Binding-site contacts:
Ligand atom C6 contacts residue LEU55 of chain 1.B at 3.7 Å (hydrophobic).
Ligand atom C2 contacts residue ASP17 of chain 1.B at 2.7 Å.
Ligand atom N3 contacts residue ASP17 of chain 1.B at 2.3 Å (salt-bridge).
Ligand atom N1 contacts residue THR15 of chain 1.B at 3.6 Å.
Ligand atom P contacts residue GLY37 of chain 1.B at 3.8 Å.
Ligand atom O5' contacts residue TYR18 of chain 1.B at 3.8 Å.
Ligand atom C5 contacts residue LEU55 of chain 1.B at 3.8 Å (hydrophobic).
Ligand atom N3 contacts residue PHE16 of chain 1.B at 3.3 Å.
Ligand atom C2 contacts residue PHE16 of chain 1.B at 3.6 Å (hydrophobic).
Ligand atom O5' contacts residue LYS61 of chain 1.B at 4.1 Å.
Ligand atom C1' contacts residue ASP17 of chain 1.B at 2.9 Å.
Ligand atom C3' contacts residue ASP17 of chain 1.B at 3.8 Å.
Ligand atom O3' contacts residue ASP17 of chain 1.B at 3.0 Å (salt-bridge).
Ligand atom C4' contacts residue ASP17 of chain 1.B at 4.0 Å.
Ligand atom O5' contacts residue PRO35 of chain 1.B at 3.7 Å.
Ligand atom OP1 contacts residue PHE36 of chain 1.B at 3.8 Å.
Ligand atom P contacts residue PRO35 of chain 1.B at 4.2 Å.
Ligand atom O4' contacts residue ASP17 of chain 1.B at 3.4 Å (salt-bridge).
Ligand atom O4' contacts residue TYR18 of chain 1.B at 3.6 Å.
Ligand atom N1 contacts residue LEU55 of chain 1.B at 4.1 Å.
Ligand atom O4' contacts residue PHE16 of chain 1.B at 3.8 Å.
Ligand atom O3' contacts residue TYR18 of chain 1.B at 3.8 Å.
Ligand atom C4' contacts residue TYR18 of chain 1.B at 3.4 Å (hydrophobic).
Ligand atom OP1 contacts residue LYS61 of chain 1.B at 3.6 Å.
Ligand atom N1 contacts residue ASP17 of chain 1.B at 3.4 Å (salt-bridge).
Ligand atom P contacts residue PHE36 of chain 1.B at 4.2 Å.
Ligand atom OP1 contacts residue GLY37 of chain 1.B at 3.4 Å (h-bond).
Ligand atom N6 contacts residue GLU54 of chain 1.B at 3.9 Å.
Ligand atom C3' contacts residue LYS61 of chain 1.B at 3.8 Å.
Ligand atom N9 contacts residue ASP17 of chain 1.B at 3.9 Å.
Ligand atom C4 contacts residue ASP17 of chain 1.B at 3.5 Å.
Ligand atom C2' contacts residue ASP17 of chain 1.B at 3.6 Å.
Ligand atom N6 contacts residue LEU55 of chain 1.B at 4.0 Å.
Ligand atom C2 contacts residue THR15 of chain 1.B at 3.7 Å.
Ligand atom N7 contacts residue LEU55 of chain 1.B at 4.1 Å.
Ligand atom C5' contacts residue TYR18 of chain 1.B at 3.7 Å (hydrophobic).
Ligand atom O3' contacts residue LEU60 of chain 1.B at 3.7 Å.
Ligand atom O3' contacts residue LYS61 of chain 1.B at 3.0 Å (salt-bridge).
Ligand atom OP1 contacts residue PRO35 of chain 1.B at 4.0 Å.
Ligand atom C4 contacts residue PHE16 of chain 1.B at 4.0 Å (hydrophobic).

The protein below binds the small molecule below.
Small molecule (SMILES): Nc1ncnc2c1ncn2[C@H]1C[C@H](O)[C@@H](COP(=O)(O)O)O1

Sequence of chain 1.B:
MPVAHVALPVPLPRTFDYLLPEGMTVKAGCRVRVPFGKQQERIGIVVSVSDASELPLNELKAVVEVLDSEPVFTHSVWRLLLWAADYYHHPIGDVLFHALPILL